Sequence of chain 42.C:
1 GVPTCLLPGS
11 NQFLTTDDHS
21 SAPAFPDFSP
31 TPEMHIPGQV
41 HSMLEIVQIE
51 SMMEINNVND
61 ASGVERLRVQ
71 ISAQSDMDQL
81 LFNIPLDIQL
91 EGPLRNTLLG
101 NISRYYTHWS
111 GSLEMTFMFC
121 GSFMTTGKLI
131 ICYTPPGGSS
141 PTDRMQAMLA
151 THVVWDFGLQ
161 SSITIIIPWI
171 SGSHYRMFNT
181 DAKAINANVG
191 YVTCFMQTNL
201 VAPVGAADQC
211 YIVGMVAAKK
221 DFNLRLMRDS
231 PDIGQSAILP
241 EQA

This small molecule binds to this protein.
Small molecule (SMILES): Cc1cc(CCCOc2c(C)cc(-c3noc(C(F)(F)F)n3)cc2C)on1

Sequence of chain 41.A:
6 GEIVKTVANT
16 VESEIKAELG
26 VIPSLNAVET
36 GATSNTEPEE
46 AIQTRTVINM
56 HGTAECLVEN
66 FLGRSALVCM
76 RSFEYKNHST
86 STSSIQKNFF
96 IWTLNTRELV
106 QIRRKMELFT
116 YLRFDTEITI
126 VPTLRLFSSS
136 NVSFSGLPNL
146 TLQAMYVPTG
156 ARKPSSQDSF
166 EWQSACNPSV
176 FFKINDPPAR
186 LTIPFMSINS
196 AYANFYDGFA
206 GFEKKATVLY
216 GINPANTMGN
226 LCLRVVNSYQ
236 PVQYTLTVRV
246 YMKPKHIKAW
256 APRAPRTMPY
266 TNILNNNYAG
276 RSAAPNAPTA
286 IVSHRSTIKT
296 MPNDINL

Sequence of chain 41.C:
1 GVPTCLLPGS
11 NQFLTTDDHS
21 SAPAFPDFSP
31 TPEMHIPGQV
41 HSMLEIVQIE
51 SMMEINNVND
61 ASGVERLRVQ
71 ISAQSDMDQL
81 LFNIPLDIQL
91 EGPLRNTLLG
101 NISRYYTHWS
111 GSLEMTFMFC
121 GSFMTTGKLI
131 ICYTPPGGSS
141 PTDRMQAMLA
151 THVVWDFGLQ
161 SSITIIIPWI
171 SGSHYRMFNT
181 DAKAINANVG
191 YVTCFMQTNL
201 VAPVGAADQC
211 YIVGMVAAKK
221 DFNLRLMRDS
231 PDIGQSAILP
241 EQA

Binding-site contacts:
Ligand atom N2 contacts residue PHE119 of chain 41.A at 3.5 Å.
Ligand atom F2 contacts residue VAL175 of chain 41.A at 3.2 Å.
Ligand atom O1 contacts residue TYR197 of chain 41.A at 3.3 Å.
Ligand atom C3A contacts residue LEU226 of chain 41.A at 3.8 Å (hydrophobic).
Ligand atom CM4 contacts residue LEU186 of chain 41.A at 3.8 Å (hydrophobic).
Ligand atom F2 contacts residue SER174 of chain 41.A at 3.7 Å.
Ligand atom CM6 contacts residue TRP97 of chain 41.A at 3.6 Å (hydrophobic).
Ligand atom CM4 contacts residue ALA149 of chain 41.A at 3.6 Å (hydrophobic).
Ligand atom C1B contacts residue LEU99 of chain 41.A at 3.6 Å (hydrophobic).
Ligand atom CM2 contacts residue ILE188 of chain 41.A at 3.6 Å (hydrophobic).
Ligand atom C2B contacts residue LEU99 of chain 41.A at 3.4 Å (hydrophobic).
Ligand atom C2B contacts residue ILE188 of chain 41.A at 3.7 Å (hydrophobic).
Ligand atom O1 contacts residue PHE119 of chain 41.A at 3.5 Å.
Ligand atom C4 contacts residue THR101 of chain 41.A at 3.8 Å.
Ligand atom CM3 contacts residue THR101 of chain 41.A at 3.8 Å.
Ligand atom N2 contacts residue TYR197 of chain 41.A at 3.4 Å.
Ligand atom F3 contacts residue TYR151 of chain 41.A at 2.9 Å.
Ligand atom F2 contacts residue ALA149 of chain 41.A at 2.5 Å.
Ligand atom CM2 contacts residue LEU99 of chain 41.A at 3.3 Å (hydrophobic).
Ligand atom C6B contacts residue ILE123 of chain 41.A at 3.8 Å (hydrophobic).
Ligand atom CM4 contacts residue PRO173 of chain 41.A at 3.7 Å (hydrophobic).
Ligand atom F1 contacts residue LEU186 of chain 41.A at 3.1 Å.
Ligand atom O1A contacts residue LEU226 of chain 41.A at 3.6 Å.
Ligand atom N1A contacts residue LEU226 of chain 41.A at 3.6 Å.
Ligand atom C5B contacts residue ILE123 of chain 41.A at 3.7 Å (hydrophobic).
Ligand atom F3 contacts residue MET150 of chain 41.A at 3.8 Å.
Ligand atom C3B contacts residue ILE188 of chain 41.A at 3.5 Å (hydrophobic).
Ligand atom CM6 contacts residue ILE123 of chain 41.A at 3.8 Å (hydrophobic).
Ligand atom F3 contacts residue PRO173 of chain 41.A at 2.6 Å.
Ligand atom C3A contacts residue LEU186 of chain 41.A at 3.8 Å (hydrophobic).
Ligand atom N3A contacts residue TYR151 of chain 41.A at 3.6 Å.
Ligand atom C6B contacts residue LEU99 of chain 41.A at 3.9 Å (hydrophobic).
Ligand atom F3 contacts residue ALA149 of chain 41.A at 3.6 Å.
Ligand atom C2A contacts residue LEU226 of chain 41.A at 3.8 Å (hydrophobic).
Ligand atom O1A contacts residue LEU186 of chain 41.A at 3.7 Å.
Ligand atom C3 contacts residue THR101 of chain 41.A at 3.8 Å.
Ligand atom C3C contacts residue THR121 of chain 41.A at 3.7 Å.
Ligand atom O1B contacts residue LEU99 of chain 41.A at 3.6 Å.
Ligand atom F3 contacts residue SER174 of chain 41.A at 3.8 Å.
Ligand atom CM2 contacts residue MET191 of chain 41.A at 3.4 Å (hydrophobic).